Binding-site contacts:
Ligand atom C8 contacts residue TRP378 of chain 1.A at 4.2 Å (hydrophobic).
Ligand atom C4 contacts residue TRP378 of chain 1.A at 4.2 Å (hydrophobic).
Ligand atom C1 contacts residue BGC1 of chain 1.C at 1.6 Å.
Ligand atom N2 contacts residue MET263 of chain 1.A at 4.3 Å.
Ligand atom N2 contacts residue BGC1 of chain 1.C at 3.1 Å (h-bond).
Ligand atom C2 contacts residue BGC1 of chain 1.C at 2.2 Å.
Ligand atom C8 contacts residue BGC1 of chain 1.C at 4.0 Å.
Ligand atom C4 contacts residue BGC1 of chain 1.C at 3.7 Å.
Ligand atom C7 contacts residue TRP378 of chain 1.A at 4.3 Å (hydrophobic).
Ligand atom N2 contacts residue THR194 of chain 1.A at 3.8 Å.
Ligand atom C3 contacts residue TRP378 of chain 1.A at 4.1 Å (hydrophobic).
Ligand atom C1 contacts residue PHE198 of chain 1.A at 4.5 Å (hydrophobic).
Ligand atom C6 contacts residue PHE198 of chain 1.A at 4.0 Å (hydrophobic).
Ligand atom C7 contacts residue PHE198 of chain 1.A at 3.4 Å (hydrophobic).
Ligand atom C6 contacts residue PHE466 of chain 1.A at 2.4 Å (hydrophobic).
Ligand atom C2 contacts residue TRP378 of chain 1.A at 4.0 Å (hydrophobic).
Ligand atom C7 contacts residue PHE466 of chain 1.A at 3.6 Å (hydrophobic).
Ligand atom C5 contacts residue PHE198 of chain 1.A at 4.4 Å (hydrophobic).
Ligand atom C8 contacts residue PHE198 of chain 1.A at 3.3 Å (hydrophobic).
Ligand atom C3 contacts residue PHE198 of chain 1.A at 3.7 Å (hydrophobic).
Ligand atom C4 contacts residue PHE466 of chain 1.A at 3.8 Å (hydrophobic).
Ligand atom O6 contacts residue PHE466 of chain 1.A at 1.8 Å.
Ligand atom C1 contacts residue TRP378 of chain 1.A at 3.9 Å (hydrophobic).
Ligand atom C6 contacts residue TRP378 of chain 1.A at 4.4 Å (hydrophobic).
Ligand atom C2 contacts residue THR194 of chain 1.A at 4.2 Å.
Ligand atom C2 contacts residue PHE198 of chain 1.A at 4.5 Å (hydrophobic).
Ligand atom C4 contacts residue PHE198 of chain 1.A at 4.3 Å (hydrophobic).
Ligand atom N2 contacts residue TRP378 of chain 1.A at 4.3 Å.
Ligand atom C1 contacts residue THR194 of chain 1.A at 4.4 Å.
Ligand atom C3 contacts residue BGC1 of chain 1.C at 3.0 Å.
Ligand atom C5 contacts residue PHE466 of chain 1.A at 2.6 Å (hydrophobic).
Ligand atom C5 contacts residue TRP378 of chain 1.A at 4.3 Å (hydrophobic).

A small-molecule ligand and the protein it binds are described below.
Small molecule (SMILES): N#C[C@@H](O)c1ccc(O)cc1

Sequence of chain 1.A:
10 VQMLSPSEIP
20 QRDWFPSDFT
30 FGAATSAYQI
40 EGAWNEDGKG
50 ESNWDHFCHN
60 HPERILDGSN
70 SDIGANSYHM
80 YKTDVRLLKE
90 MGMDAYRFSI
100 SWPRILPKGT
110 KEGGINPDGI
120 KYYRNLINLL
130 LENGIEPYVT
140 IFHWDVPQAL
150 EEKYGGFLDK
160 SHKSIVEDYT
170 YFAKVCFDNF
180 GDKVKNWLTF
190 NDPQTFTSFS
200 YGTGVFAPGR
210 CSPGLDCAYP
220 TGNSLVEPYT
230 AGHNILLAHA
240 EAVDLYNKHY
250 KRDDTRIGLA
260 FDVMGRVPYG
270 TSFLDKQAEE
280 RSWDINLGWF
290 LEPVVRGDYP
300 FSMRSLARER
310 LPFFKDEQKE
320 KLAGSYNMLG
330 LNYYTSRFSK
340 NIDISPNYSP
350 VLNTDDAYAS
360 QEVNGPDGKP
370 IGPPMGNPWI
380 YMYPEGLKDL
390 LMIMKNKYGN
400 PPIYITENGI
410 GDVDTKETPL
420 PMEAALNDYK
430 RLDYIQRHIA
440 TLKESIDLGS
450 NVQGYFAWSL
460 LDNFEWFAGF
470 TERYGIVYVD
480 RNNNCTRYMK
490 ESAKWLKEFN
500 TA